Sequence of chain 6.K:
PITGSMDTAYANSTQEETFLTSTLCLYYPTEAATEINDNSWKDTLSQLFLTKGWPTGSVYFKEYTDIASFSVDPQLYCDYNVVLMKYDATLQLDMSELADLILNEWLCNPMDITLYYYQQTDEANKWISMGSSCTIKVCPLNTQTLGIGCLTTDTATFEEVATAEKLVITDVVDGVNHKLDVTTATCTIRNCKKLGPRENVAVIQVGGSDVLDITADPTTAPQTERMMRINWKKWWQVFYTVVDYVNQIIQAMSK

This protein binds this small molecule.
Small molecule (SMILES): CC(=O)N[C@H]1[C@H](O[C@H]2[C@H](O)[C@@H](NC(C)=O)CO[C@@H]2CO)O[C@H](CO)[C@@H](O)[C@@H]1O

Binding-site contacts:
Ligand atom N2 contacts residue ASN12 of chain 6.K at 3.8 Å.
Ligand atom C2 contacts residue ASN12 of chain 6.K at 3.3 Å.
Ligand atom C1 contacts residue ASN12 of chain 6.K at 2.2 Å.
Ligand atom C5 contacts residue ASN12 of chain 6.K at 4.2 Å.
Ligand atom O7 contacts residue ASN12 of chain 6.K at 3.6 Å.
Ligand atom O5 contacts residue ASN12 of chain 6.K at 2.8 Å (h-bond).
Ligand atom C7 contacts residue ASN12 of chain 6.K at 3.9 Å.